Sequence of chain 41.A:
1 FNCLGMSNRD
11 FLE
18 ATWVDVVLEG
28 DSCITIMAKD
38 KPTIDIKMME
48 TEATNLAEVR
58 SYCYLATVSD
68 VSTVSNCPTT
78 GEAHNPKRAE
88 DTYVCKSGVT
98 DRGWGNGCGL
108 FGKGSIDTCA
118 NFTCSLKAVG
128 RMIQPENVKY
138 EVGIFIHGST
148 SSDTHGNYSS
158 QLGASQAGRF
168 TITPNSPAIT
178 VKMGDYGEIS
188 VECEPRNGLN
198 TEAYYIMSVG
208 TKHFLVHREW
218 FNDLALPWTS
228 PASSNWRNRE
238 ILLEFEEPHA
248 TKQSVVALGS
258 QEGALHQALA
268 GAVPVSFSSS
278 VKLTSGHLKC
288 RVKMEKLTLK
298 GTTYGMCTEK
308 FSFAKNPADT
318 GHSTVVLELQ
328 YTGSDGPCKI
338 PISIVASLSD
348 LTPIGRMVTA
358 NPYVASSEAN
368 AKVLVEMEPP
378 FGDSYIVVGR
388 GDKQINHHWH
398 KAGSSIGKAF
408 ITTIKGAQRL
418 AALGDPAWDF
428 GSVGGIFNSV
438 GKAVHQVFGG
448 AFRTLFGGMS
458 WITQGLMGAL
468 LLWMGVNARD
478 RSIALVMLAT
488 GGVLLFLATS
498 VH

Binding-site contacts:
Ligand atom C5 contacts residue THR89 of chain 41.A at 4.5 Å.
Ligand atom C3 contacts residue ASN118 of chain 41.A at 3.8 Å.
Ligand atom C7 contacts residue TYR90 of chain 41.A at 4.2 Å (hydrophobic).
Ligand atom N2 contacts residue ASN118 of chain 41.A at 2.9 Å (h-bond).
Ligand atom O6 contacts residue PHE119 of chain 41.A at 3.0 Å (h-bond).
Ligand atom C5 contacts residue THR120 of chain 41.A at 4.0 Å.
Ligand atom C1 contacts residue THR89 of chain 41.A at 4.2 Å.
Ligand atom C4 contacts residue ASN118 of chain 41.A at 4.2 Å.
Ligand atom C1 contacts residue ASN118 of chain 41.A at 1.4 Å.
Ligand atom C8 contacts residue SER66 of chain 41.A at 3.3 Å.
Ligand atom C1 contacts residue THR120 of chain 41.A at 4.4 Å.
Ligand atom C8 contacts residue ASN118 of chain 41.A at 3.6 Å.
Ligand atom N2 contacts residue ASP67 of chain 41.A at 4.5 Å.
Ligand atom C6 contacts residue THR120 of chain 41.A at 3.4 Å.
Ligand atom O5 contacts residue PHE119 of chain 41.A at 4.1 Å.
Ligand atom O5 contacts residue THR120 of chain 41.A at 3.2 Å (h-bond).
Ligand atom C7 contacts residue ASP67 of chain 41.A at 3.3 Å.
Ligand atom O7 contacts residue ASN118 of chain 41.A at 4.3 Å.
Ligand atom C2 contacts residue ASN118 of chain 41.A at 2.4 Å.
Ligand atom C7 contacts residue ASN118 of chain 41.A at 3.4 Å.
Ligand atom O5 contacts residue THR89 of chain 41.A at 4.5 Å.
Ligand atom O5 contacts residue ASN118 of chain 41.A at 2.4 Å (h-bond).
Ligand atom C8 contacts residue ASP67 of chain 41.A at 3.3 Å.
Ligand atom O7 contacts residue ASP67 of chain 41.A at 2.8 Å (salt-bridge).
Ligand atom C5 contacts residue ASN118 of chain 41.A at 3.6 Å.
Ligand atom O7 contacts residue TYR90 of chain 41.A at 3.8 Å.
Ligand atom N2 contacts residue TYR90 of chain 41.A at 4.2 Å.
Ligand atom C6 contacts residue PHE119 of chain 41.A at 4.2 Å (hydrophobic).
Ligand atom O6 contacts residue THR89 of chain 41.A at 4.0 Å.
Ligand atom O6 contacts residue THR120 of chain 41.A at 3.1 Å (h-bond).

The protein below binds the small molecule below.
Small molecule (SMILES): CC(=O)N[C@@H]1[C@@H](O)[C@H](O)[C@@H](CO)O[C@H]1O